Sequence of chain 1.A:
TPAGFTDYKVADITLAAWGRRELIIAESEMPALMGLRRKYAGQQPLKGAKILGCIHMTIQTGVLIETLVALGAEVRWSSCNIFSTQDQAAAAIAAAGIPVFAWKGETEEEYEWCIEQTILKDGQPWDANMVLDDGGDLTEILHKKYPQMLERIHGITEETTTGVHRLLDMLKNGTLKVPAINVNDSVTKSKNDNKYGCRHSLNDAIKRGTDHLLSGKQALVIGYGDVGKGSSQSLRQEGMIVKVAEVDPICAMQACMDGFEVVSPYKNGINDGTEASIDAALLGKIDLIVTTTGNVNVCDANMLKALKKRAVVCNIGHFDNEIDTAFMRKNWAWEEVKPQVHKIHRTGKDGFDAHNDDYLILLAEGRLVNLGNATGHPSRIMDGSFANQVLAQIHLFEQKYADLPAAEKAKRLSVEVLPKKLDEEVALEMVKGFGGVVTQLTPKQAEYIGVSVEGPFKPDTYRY

Binding-site contacts:
Ligand atom C05 contacts residue ASP280 of chain 1.A at 3.4 Å.
Ligand atom C01 contacts residue ILE278 of chain 1.A at 3.8 Å (hydrophobic).
Ligand atom C01 contacts residue ASP280 of chain 1.A at 3.9 Å.
Ligand atom C12 contacts residue ASP280 of chain 1.A at 3.3 Å.
Ligand atom O11 contacts residue THR282 of chain 1.A at 4.2 Å.
Ligand atom C02 contacts residue ASP280 of chain 1.A at 3.8 Å.
Ligand atom N04 contacts residue ASP280 of chain 1.A at 2.6 Å (salt-bridge).

The small molecule below binds the protein below.
Small molecule (SMILES): CC(=O)Nc1cccc(CO)c1